A small-molecule ligand and the protein it binds are described below.
Small molecule (SMILES): O=[N+]([O-])c1ccc(SC2O[C@H](CO)[C@@H](O)[C@H](O)[C@H]2O)cc1

Binding-site contacts:
Ligand atom C2 contacts residue GLU406 of chain 1.A at 3.7 Å.
Ligand atom C9 contacts residue PHE198 of chain 1.A at 3.8 Å (hydrophobic).
Ligand atom O3 contacts residue TRP457 of chain 1.A at 3.6 Å.
Ligand atom N1 contacts residue PHE198 of chain 1.A at 3.9 Å.
Ligand atom C5 contacts residue GLU464 of chain 1.A at 3.5 Å.
Ligand atom O6 contacts residue GLU464 of chain 1.A at 2.9 Å (salt-bridge).
Ligand atom O4 contacts residue GLU464 of chain 1.A at 2.6 Å (salt-bridge).
Ligand atom O12 contacts residue TRP378 of chain 1.A at 3.9 Å.
Ligand atom C8 contacts residue PHE198 of chain 1.A at 3.8 Å (hydrophobic).
Ligand atom O4 contacts residue GLN38 of chain 1.A at 3.0 Å (h-bond).
Ligand atom C11 contacts residue TRP378 of chain 1.A at 3.5 Å (hydrophobic).
Ligand atom O4 contacts residue TRP457 of chain 1.A at 2.8 Å (h-bond).
Ligand atom C12 contacts residue TRP378 of chain 1.A at 3.9 Å (hydrophobic).
Ligand atom O12 contacts residue PHE198 of chain 1.A at 3.8 Å.
Ligand atom C3 contacts residue TRP465 of chain 1.A at 4.0 Å (hydrophobic).
Ligand atom O2 contacts residue GLU191 of chain 1.A at 2.2 Å (salt-bridge).
Ligand atom C2 contacts residue GLU191 of chain 1.A at 3.2 Å.
Ligand atom N1 contacts residue TRP378 of chain 1.A at 3.7 Å.
Ligand atom O11 contacts residue TRP378 of chain 1.A at 3.3 Å.
Ligand atom C4 contacts residue TRP465 of chain 1.A at 3.8 Å (hydrophobic).
Ligand atom C1 contacts residue GLU191 of chain 1.A at 3.5 Å.
Ligand atom C1 contacts residue TYR333 of chain 1.A at 4.0 Å (hydrophobic).
Ligand atom C6 contacts residue GLU464 of chain 1.A at 2.8 Å.
Ligand atom C4 contacts residue GLU464 of chain 1.A at 3.2 Å.
Ligand atom C9 contacts residue TRP378 of chain 1.A at 3.6 Å (hydrophobic).
Ligand atom C6 contacts residue TYR473 of chain 1.A at 3.3 Å (hydrophobic).
Ligand atom O3 contacts residue HIS142 of chain 1.A at 3.6 Å (h-bond).
Ligand atom O12 contacts residue PHE466 of chain 1.A at 4.0 Å.
Ligand atom O2 contacts residue GLU406 of chain 1.A at 2.7 Å (salt-bridge).
Ligand atom C8 contacts residue TRP378 of chain 1.A at 3.9 Å (hydrophobic).
Ligand atom C2 contacts residue TRP143 of chain 1.A at 3.9 Å (hydrophobic).
Ligand atom O3 contacts residue GLN38 of chain 1.A at 3.0 Å (h-bond).
Ligand atom C4 contacts residue TRP457 of chain 1.A at 3.8 Å (hydrophobic).
Ligand atom C10 contacts residue TRP378 of chain 1.A at 3.6 Å (hydrophobic).
Ligand atom C3 contacts residue TRP457 of chain 1.A at 3.6 Å (hydrophobic).
Ligand atom C3 contacts residue GLU406 of chain 1.A at 4.0 Å.
Ligand atom S1 contacts residue GLU191 of chain 1.A at 2.8 Å (salt-bridge).
Ligand atom C4 contacts residue GLN38 of chain 1.A at 3.6 Å.
Ligand atom O3 contacts residue TRP465 of chain 1.A at 3.1 Å (h-bond).
Ligand atom C1 contacts residue GLU406 of chain 1.A at 4.0 Å.

Sequence of chain 1.A:
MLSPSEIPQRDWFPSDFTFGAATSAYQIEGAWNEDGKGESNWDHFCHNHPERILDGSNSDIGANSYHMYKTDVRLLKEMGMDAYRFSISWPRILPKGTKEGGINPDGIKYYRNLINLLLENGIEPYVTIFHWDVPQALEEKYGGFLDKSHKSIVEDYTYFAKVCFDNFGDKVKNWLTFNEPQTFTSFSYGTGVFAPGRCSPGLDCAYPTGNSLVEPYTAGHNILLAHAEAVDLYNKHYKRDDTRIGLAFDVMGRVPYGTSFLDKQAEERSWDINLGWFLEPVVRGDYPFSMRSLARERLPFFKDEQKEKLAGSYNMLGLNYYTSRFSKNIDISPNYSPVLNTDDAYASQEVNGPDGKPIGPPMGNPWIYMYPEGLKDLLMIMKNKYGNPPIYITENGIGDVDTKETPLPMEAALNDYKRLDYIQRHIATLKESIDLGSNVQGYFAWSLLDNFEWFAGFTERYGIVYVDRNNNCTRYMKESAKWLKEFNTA